Binding-site contacts:
Ligand atom O4 contacts residue ARG318 of chain 1.A at 3.9 Å.
Ligand atom C3 contacts residue ASN124 of chain 4.A at 3.6 Å.
Ligand atom O3 contacts residue ASP254 of chain 1.A at 3.8 Å.
Ligand atom C2 contacts residue ASN124 of chain 4.A at 2.2 Å.
Ligand atom C5 contacts residue ASN124 of chain 4.A at 3.7 Å.
Ligand atom C8 contacts residue ASN317 of chain 1.A at 3.9 Å.
Ligand atom N2 contacts residue ASN124 of chain 4.A at 2.7 Å (h-bond).
Ligand atom O2 contacts residue ARG318 of chain 1.A at 3.3 Å.
Ligand atom N2 contacts residue ASN317 of chain 1.A at 3.8 Å.
Ligand atom C3 contacts residue GLN315 of chain 1.A at 3.5 Å.
Ligand atom C8 contacts residue TYR377 of chain 1.A at 3.9 Å (hydrophobic).
Ligand atom C1 contacts residue GLY378 of chain 1.A at 3.9 Å.
Ligand atom O6 contacts residue GLY378 of chain 1.A at 3.0 Å (h-bond).
Ligand atom O5 contacts residue GLY378 of chain 1.A at 3.1 Å.
Ligand atom C5 contacts residue TYR377 of chain 1.A at 3.8 Å (hydrophobic).
Ligand atom O7 contacts residue ASN124 of chain 4.A at 3.4 Å (h-bond).
Ligand atom O2 contacts residue ASN317 of chain 1.A at 3.8 Å.
Ligand atom C1 contacts residue ASN124 of chain 4.A at 1.4 Å.
Ligand atom O5 contacts residue THR379 of chain 1.A at 3.8 Å.
Ligand atom C7 contacts residue ASN124 of chain 4.A at 3.2 Å.
Ligand atom O6 contacts residue THR379 of chain 1.A at 3.4 Å.
Ligand atom O7 contacts residue THR379 of chain 1.A at 3.8 Å.
Ligand atom O4 contacts residue GLN315 of chain 1.A at 3.8 Å.
Ligand atom O2 contacts residue ILE316 of chain 1.A at 3.8 Å.
Ligand atom O5 contacts residue TYR377 of chain 1.A at 3.6 Å.
Ligand atom O5 contacts residue ASN124 of chain 4.A at 2.4 Å (h-bond).
Ligand atom O3 contacts residue ASN317 of chain 1.A at 3.1 Å (h-bond).
Ligand atom C6 contacts residue TYR377 of chain 1.A at 3.4 Å (hydrophobic).
Ligand atom O4 contacts residue ARG318 of chain 1.A at 3.4 Å (salt-bridge).
Ligand atom C4 contacts residue GLN315 of chain 1.A at 3.3 Å.
Ligand atom C3 contacts residue ASN317 of chain 1.A at 3.8 Å.
Ligand atom O4 contacts residue ASN317 of chain 1.A at 3.7 Å.
Ligand atom C6 contacts residue GLY378 of chain 1.A at 3.6 Å.
Ligand atom C2 contacts residue ARG318 of chain 1.A at 3.8 Å.
Ligand atom O3 contacts residue GLN315 of chain 1.A at 3.5 Å (h-bond).
Ligand atom C7 contacts residue ASN317 of chain 1.A at 3.9 Å.
Ligand atom O2 contacts residue GLN315 of chain 1.A at 3.1 Å (h-bond).
Ligand atom C2 contacts residue GLN315 of chain 1.A at 3.9 Å.
Ligand atom O3 contacts residue GLN315 of chain 1.A at 3.3 Å.
Ligand atom O6 contacts residue TYR377 of chain 1.A at 3.5 Å.

Sequence of chain 4.A:
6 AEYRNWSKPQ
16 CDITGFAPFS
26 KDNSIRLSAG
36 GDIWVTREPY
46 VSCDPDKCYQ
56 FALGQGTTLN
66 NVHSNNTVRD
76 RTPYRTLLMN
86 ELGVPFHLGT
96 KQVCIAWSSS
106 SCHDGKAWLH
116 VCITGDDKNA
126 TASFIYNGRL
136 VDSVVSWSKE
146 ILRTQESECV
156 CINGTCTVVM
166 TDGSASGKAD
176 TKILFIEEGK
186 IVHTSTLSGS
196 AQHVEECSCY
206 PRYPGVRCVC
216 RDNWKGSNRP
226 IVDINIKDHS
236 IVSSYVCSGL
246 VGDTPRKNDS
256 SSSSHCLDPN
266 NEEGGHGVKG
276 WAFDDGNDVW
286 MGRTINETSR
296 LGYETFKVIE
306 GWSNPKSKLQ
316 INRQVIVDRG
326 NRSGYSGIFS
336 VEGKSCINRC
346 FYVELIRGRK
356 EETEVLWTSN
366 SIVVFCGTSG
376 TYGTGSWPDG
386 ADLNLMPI

Sequence of chain 1.A:
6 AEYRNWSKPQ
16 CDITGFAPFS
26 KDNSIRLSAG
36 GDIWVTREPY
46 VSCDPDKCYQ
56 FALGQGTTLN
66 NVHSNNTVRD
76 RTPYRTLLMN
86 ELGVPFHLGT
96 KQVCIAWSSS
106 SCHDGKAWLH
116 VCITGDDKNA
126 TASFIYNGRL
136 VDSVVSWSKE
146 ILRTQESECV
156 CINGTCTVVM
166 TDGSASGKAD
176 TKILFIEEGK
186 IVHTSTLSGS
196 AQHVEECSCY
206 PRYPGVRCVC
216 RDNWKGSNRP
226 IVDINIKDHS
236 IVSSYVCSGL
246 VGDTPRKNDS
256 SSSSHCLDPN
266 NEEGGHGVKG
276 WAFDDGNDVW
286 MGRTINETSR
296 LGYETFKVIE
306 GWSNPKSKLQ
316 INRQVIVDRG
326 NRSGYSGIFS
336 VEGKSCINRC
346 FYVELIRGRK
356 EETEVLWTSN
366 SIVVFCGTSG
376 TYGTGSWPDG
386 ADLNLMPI

This protein binds this small molecule.
Small molecule (SMILES): CC(=O)N[C@H]1[C@H](O[C@H]2[C@H](O)[C@@H](NC(C)=O)CO[C@@H]2CO)O[C@H](CO)[C@@H](O[C@@H]2O[C@H](CO[C@H]3O[C@H](CO)[C@@H](O)[C@H](O)[C@@H]3O)[C@@H](O)[C@H](O[C@H]3O[C@H](CO)[C@@H](O)[C@H](O)[C@@H]3O)[C@@H]2O)[C@@H]1O